The protein below binds the small molecule below.
Small molecule (SMILES): N[C@H](CCC(=O)O)C(=O)O

Binding-site contacts:
Ligand atom CA contacts residue MTX1 of chain 1.G at 2.5 Å.
Ligand atom CB contacts residue MTX1 of chain 1.G at 3.2 Å.
Ligand atom OE1 contacts residue GLY94 of chain 1.B at 3.8 Å.
Ligand atom OXT contacts residue MTX1 of chain 1.G at 4.0 Å.
Ligand atom N contacts residue GLY92 of chain 1.B at 4.2 Å.
Ligand atom N contacts residue SER189 of chain 1.B at 4.0 Å.
Ligand atom O contacts residue SER189 of chain 1.B at 3.0 Å (h-bond).
Ligand atom OE1 contacts residue DGL1 of chain 1.I at 2.3 Å (h-bond).
Ligand atom OXT contacts residue SER189 of chain 1.B at 4.4 Å.
Ligand atom CD contacts residue PHE305 of chain 1.B at 4.0 Å (hydrophobic).
Ligand atom CG contacts residue DGL1 of chain 1.I at 2.4 Å.
Ligand atom CA contacts residue SER189 of chain 1.B at 3.8 Å.
Ligand atom OXT contacts residue ASN239 of chain 1.B at 3.9 Å.
Ligand atom OXT contacts residue LYS242 of chain 1.B at 3.5 Å.
Ligand atom C contacts residue MTX1 of chain 1.G at 3.7 Å.
Ligand atom N contacts residue CYS129 of chain 1.B at 4.0 Å.
Ligand atom OE1 contacts residue TYR50 of chain 1.B at 3.9 Å.
Ligand atom N contacts residue MTX1 of chain 1.G at 1.3 Å.
Ligand atom N contacts residue GLY93 of chain 1.B at 3.5 Å (h-bond).
Ligand atom CD contacts residue TYR50 of chain 1.B at 4.4 Å (hydrophobic).
Ligand atom CB contacts residue GLY93 of chain 1.B at 4.0 Å.
Ligand atom OXT contacts residue PHE305 of chain 1.B at 3.8 Å.
Ligand atom C contacts residue LYS242 of chain 1.B at 3.9 Å.
Ligand atom CG contacts residue PHE305 of chain 1.B at 3.9 Å (hydrophobic).
Ligand atom OE1 contacts residue GLY93 of chain 1.B at 4.0 Å.
Ligand atom C contacts residue SER189 of chain 1.B at 3.6 Å.
Ligand atom CD contacts residue DGL1 of chain 1.I at 1.4 Å.
Ligand atom O contacts residue LYS242 of chain 1.B at 3.6 Å (salt-bridge).
Ligand atom CB contacts residue DGL1 of chain 1.I at 3.8 Å.

Sequence of chain 1.B:
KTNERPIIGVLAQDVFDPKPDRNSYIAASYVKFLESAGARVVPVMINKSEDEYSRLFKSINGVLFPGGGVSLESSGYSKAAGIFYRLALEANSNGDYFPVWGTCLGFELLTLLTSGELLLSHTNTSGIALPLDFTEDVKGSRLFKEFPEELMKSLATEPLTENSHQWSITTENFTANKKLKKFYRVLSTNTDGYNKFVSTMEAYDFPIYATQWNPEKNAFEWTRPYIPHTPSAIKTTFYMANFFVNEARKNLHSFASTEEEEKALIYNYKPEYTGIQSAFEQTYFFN